Sequence of chain 1.I:
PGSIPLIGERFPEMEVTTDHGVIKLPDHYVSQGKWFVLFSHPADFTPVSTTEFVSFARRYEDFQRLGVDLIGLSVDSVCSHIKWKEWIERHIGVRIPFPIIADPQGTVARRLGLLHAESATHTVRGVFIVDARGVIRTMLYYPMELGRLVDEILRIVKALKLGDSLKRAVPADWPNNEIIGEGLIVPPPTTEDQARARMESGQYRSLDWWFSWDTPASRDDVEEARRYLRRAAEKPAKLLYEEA

Sequence of chain 1.G:
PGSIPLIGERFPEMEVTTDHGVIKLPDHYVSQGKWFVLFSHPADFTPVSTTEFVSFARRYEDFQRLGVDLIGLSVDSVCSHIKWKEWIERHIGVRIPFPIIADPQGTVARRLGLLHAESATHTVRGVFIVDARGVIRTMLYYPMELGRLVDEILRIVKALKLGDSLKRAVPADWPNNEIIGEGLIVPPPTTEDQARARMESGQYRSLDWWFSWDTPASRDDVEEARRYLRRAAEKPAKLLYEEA

The protein below binds the small molecule below.
Small molecule (SMILES): CC(=O)c1ccc2ccccc2c1

Binding-site contacts:
Ligand atom C12 contacts residue PRO43 of chain 1.G at 4.2 Å (hydrophobic).
Ligand atom C10 contacts residue MET145 of chain 1.G at 3.8 Å (hydrophobic).
Ligand atom C3 contacts residue HIS123 of chain 1.G at 4.5 Å.
Ligand atom C12 contacts residue MET145 of chain 1.G at 4.1 Å (hydrophobic).
Ligand atom C7 contacts residue HIS123 of chain 1.G at 4.5 Å.
Ligand atom C1 contacts residue PHE46 of chain 1.G at 4.2 Å (hydrophobic).
Ligand atom C4 contacts residue HIS123 of chain 1.G at 3.7 Å.
Ligand atom C8 contacts residue HIS123 of chain 1.G at 3.5 Å.
Ligand atom C10 contacts residue PRO43 of chain 1.G at 3.4 Å (hydrophobic).
Ligand atom C9 contacts residue CIT1 of chain 1.X at 2.8 Å.
Ligand atom C1 contacts residue ALA44 of chain 1.G at 4.4 Å (hydrophobic).
Ligand atom C10 contacts residue CIT1 of chain 1.X at 2.5 Å.
Ligand atom C3 contacts residue ALA44 of chain 1.G at 4.0 Å (hydrophobic).
Ligand atom O1 contacts residue CYS80 of chain 1.I at 2.8 Å (h-bond).
Ligand atom C1 contacts residue CYS80 of chain 1.I at 1.8 Å (hydrophobic).
Ligand atom O1 contacts residue VAL79 of chain 1.I at 3.2 Å (h-bond).
Ligand atom C2 contacts residue THR47 of chain 1.G at 4.3 Å.
Ligand atom C1 contacts residue ASP45 of chain 1.G at 4.4 Å.
Ligand atom C7 contacts residue ALA44 of chain 1.G at 4.4 Å (hydrophobic).
Ligand atom O1 contacts residue SER78 of chain 1.I at 3.5 Å.
Ligand atom C12 contacts residue SER120 of chain 1.G at 4.1 Å.
Ligand atom C2 contacts residue SER78 of chain 1.I at 4.3 Å.
Ligand atom C12 contacts residue HIS123 of chain 1.G at 4.1 Å.
Ligand atom C7 contacts residue PRO43 of chain 1.G at 4.3 Å (hydrophobic).
Ligand atom C12 contacts residue CIT1 of chain 1.X at 3.5 Å.
Ligand atom C11 contacts residue HIS123 of chain 1.G at 3.5 Å.
Ligand atom C6 contacts residue HIS123 of chain 1.G at 3.2 Å.
Ligand atom C5 contacts residue THR47 of chain 1.G at 3.7 Å.
Ligand atom C5 contacts residue ALA44 of chain 1.G at 3.8 Å (hydrophobic).
Ligand atom C2 contacts residue CYS80 of chain 1.I at 2.8 Å (hydrophobic).
Ligand atom C9 contacts residue PRO43 of chain 1.G at 3.5 Å (hydrophobic).
Ligand atom C2 contacts residue VAL79 of chain 1.I at 4.4 Å (hydrophobic).
Ligand atom C1 contacts residue THR47 of chain 1.G at 3.4 Å.
Ligand atom C11 contacts residue SER120 of chain 1.G at 4.0 Å.
Ligand atom C5 contacts residue CIT1 of chain 1.X at 4.4 Å.
Ligand atom C11 contacts residue CIT1 of chain 1.X at 4.5 Å.
Ligand atom C7 contacts residue CIT1 of chain 1.X at 4.0 Å.
Ligand atom C3 contacts residue CYS80 of chain 1.I at 4.2 Å (hydrophobic).
Ligand atom C2 contacts residue ALA44 of chain 1.G at 4.1 Å (hydrophobic).